Sequence of chain 1.I:
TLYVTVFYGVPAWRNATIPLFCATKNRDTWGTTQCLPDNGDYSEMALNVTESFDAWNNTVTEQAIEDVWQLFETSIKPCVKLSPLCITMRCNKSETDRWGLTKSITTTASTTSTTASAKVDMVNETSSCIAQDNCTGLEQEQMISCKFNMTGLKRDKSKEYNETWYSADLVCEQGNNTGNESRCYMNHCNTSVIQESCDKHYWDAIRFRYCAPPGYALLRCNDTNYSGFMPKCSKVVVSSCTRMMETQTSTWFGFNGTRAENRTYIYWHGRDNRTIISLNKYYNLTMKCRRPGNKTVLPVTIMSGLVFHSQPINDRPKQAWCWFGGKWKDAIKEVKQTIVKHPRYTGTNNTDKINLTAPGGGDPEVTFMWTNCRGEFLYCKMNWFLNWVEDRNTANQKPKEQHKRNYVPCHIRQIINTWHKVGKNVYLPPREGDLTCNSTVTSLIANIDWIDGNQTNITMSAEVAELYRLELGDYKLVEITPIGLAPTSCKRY

This protein binds this small molecule.
Small molecule (SMILES): CC(=O)N[C@@H]1[C@@H](O)[C@H](O)[C@@H](CO)O[C@H]1O

Binding-site contacts:
Ligand atom C2 contacts residue ASN70 of chain 1.I at 2.5 Å.
Ligand atom C8 contacts residue THR13 of chain 1.J at 3.9 Å.
Ligand atom C8 contacts residue SER16 of chain 1.J at 3.6 Å.
Ligand atom N2 contacts residue ASN70 of chain 1.I at 2.9 Å (h-bond).
Ligand atom C8 contacts residue ALA14 of chain 1.J at 3.9 Å (hydrophobic).
Ligand atom C8 contacts residue GLY15 of chain 1.J at 3.8 Å.
Ligand atom C8 contacts residue ASN70 of chain 1.I at 3.9 Å.
Ligand atom O7 contacts residue ASN70 of chain 1.I at 3.8 Å.
Ligand atom C5 contacts residue ASN70 of chain 1.I at 3.8 Å.
Ligand atom C3 contacts residue ASN70 of chain 1.I at 3.9 Å.
Ligand atom C1 contacts residue ASN70 of chain 1.I at 1.5 Å.
Ligand atom O5 contacts residue ASN70 of chain 1.I at 2.5 Å (h-bond).
Ligand atom O7 contacts residue GLY15 of chain 1.J at 4.2 Å.
Ligand atom C4 contacts residue ASN70 of chain 1.I at 4.4 Å.
Ligand atom C7 contacts residue ASN70 of chain 1.I at 3.5 Å.

Sequence of chain 1.J:
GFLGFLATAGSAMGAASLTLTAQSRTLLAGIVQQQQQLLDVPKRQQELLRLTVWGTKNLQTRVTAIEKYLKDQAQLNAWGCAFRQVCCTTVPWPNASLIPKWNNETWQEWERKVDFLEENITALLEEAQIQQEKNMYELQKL